Sequence of chain 1.E:
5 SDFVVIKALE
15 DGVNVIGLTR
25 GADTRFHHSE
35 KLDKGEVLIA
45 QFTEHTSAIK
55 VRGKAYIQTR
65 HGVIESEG

Sequence of chain 1.F:
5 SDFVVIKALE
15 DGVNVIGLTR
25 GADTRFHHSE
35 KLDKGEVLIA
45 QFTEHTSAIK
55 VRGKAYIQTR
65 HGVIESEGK

Binding-site contacts:
Ligand atom N contacts residue ASP27 of chain 1.E at 3.0 Å (salt-bridge).
Ligand atom N contacts residue THR23 of chain 1.E at 2.9 Å (h-bond).
Ligand atom CB contacts residue THR23 of chain 1.E at 3.8 Å.
Ligand atom OXT contacts residue THR50 of chain 1.F at 2.8 Å (h-bond).
Ligand atom CH2 contacts residue ILE20 of chain 1.F at 4.0 Å (hydrophobic).
Ligand atom C contacts residue THR50 of chain 1.F at 3.9 Å.
Ligand atom CG contacts residue SER51 of chain 1.E at 3.9 Å.
Ligand atom CZ2 contacts residue THR50 of chain 1.F at 3.8 Å.
Ligand atom C contacts residue GLY25 of chain 1.E at 3.4 Å.
Ligand atom CZ3 contacts residue GLY21 of chain 1.F at 3.5 Å.
Ligand atom OXT contacts residue THR47 of chain 1.F at 2.6 Å (h-bond).
Ligand atom CE2 contacts residue GLN45 of chain 1.F at 3.9 Å.
Ligand atom CD1 contacts residue THR47 of chain 1.F at 3.8 Å.
Ligand atom OXT contacts residue HIS49 of chain 1.F at 3.9 Å.
Ligand atom CD1 contacts residue SER51 of chain 1.E at 3.5 Å.
Ligand atom CA contacts residue GLY25 of chain 1.E at 3.4 Å.
Ligand atom NE1 contacts residue ALA44 of chain 1.F at 3.8 Å.
Ligand atom O contacts residue THR47 of chain 1.F at 3.5 Å (h-bond).
Ligand atom C contacts residue THR47 of chain 1.F at 3.4 Å.
Ligand atom CA contacts residue THR28 of chain 1.E at 3.2 Å.
Ligand atom CZ2 contacts residue ALA44 of chain 1.F at 4.0 Å (hydrophobic).
Ligand atom CD2 contacts residue THR50 of chain 1.F at 4.0 Å.
Ligand atom CA contacts residue THR23 of chain 1.E at 3.8 Å.
Ligand atom N contacts residue GLY25 of chain 1.E at 2.7 Å (h-bond).
Ligand atom CB contacts residue SER51 of chain 1.E at 3.5 Å.
Ligand atom O contacts residue GLY25 of chain 1.E at 3.0 Å (h-bond).
Ligand atom N contacts residue ARG24 of chain 1.E at 4.0 Å.
Ligand atom N contacts residue THR28 of chain 1.E at 2.8 Å (h-bond).
Ligand atom CB contacts residue THR28 of chain 1.E at 3.5 Å.
Ligand atom NE1 contacts residue GLN45 of chain 1.F at 2.8 Å (h-bond).
Ligand atom CA contacts residue SER51 of chain 1.E at 4.0 Å.
Ligand atom C contacts residue SER51 of chain 1.E at 3.7 Å.
Ligand atom CD1 contacts residue GLN45 of chain 1.F at 3.5 Å.
Ligand atom CE3 contacts residue HIS32 of chain 1.F at 3.9 Å.
Ligand atom O contacts residue ARG24 of chain 1.E at 3.6 Å.
Ligand atom CZ2 contacts residue ILE53 of chain 1.F at 3.9 Å (hydrophobic).
Ligand atom CE2 contacts residue THR50 of chain 1.F at 4.0 Å.
Ligand atom O contacts residue SER51 of chain 1.E at 3.0 Å (h-bond).
Ligand atom CH2 contacts residue GLY21 of chain 1.F at 3.5 Å.
Ligand atom OXT contacts residue GLY25 of chain 1.E at 3.9 Å.

The small molecule below binds the protein below.
Small molecule (SMILES): N[C@@H](Cc1c[nH]c2ccccc12)C(=O)O